Binding-site contacts:
Ligand atom C1' contacts residue ASP19 of chain 1.A at 3.7 Å.
Ligand atom C4 contacts residue LYS150 of chain 1.A at 3.0 Å.
Ligand atom PB contacts residue GLY21 of chain 1.A at 3.7 Å.
Ligand atom O1B contacts residue ASP19 of chain 1.A at 3.1 Å.
Ligand atom C5 contacts residue LYS150 of chain 1.A at 3.3 Å.
Ligand atom N3B contacts residue HIS20 of chain 1.A at 3.5 Å (h-bond).
Ligand atom PG contacts residue ASP19 of chain 1.A at 3.6 Å.
Ligand atom O1B contacts residue HIS20 of chain 1.A at 3.2 Å (h-bond).
Ligand atom O6 contacts residue ASN121 of chain 1.A at 3.5 Å (h-bond).
Ligand atom O1A contacts residue THR23 of chain 1.A at 3.1 Å (h-bond).
Ligand atom PA contacts residue ASP19 of chain 1.A at 3.4 Å.
Ligand atom C6 contacts residue LYS150 of chain 1.A at 3.4 Å.
Ligand atom N9 contacts residue LYS150 of chain 1.A at 3.3 Å (salt-bridge).
Ligand atom PB contacts residue ASP19 of chain 1.A at 3.5 Å.
Ligand atom PB contacts residue LYS22 of chain 1.A at 3.2 Å.
Ligand atom O2G contacts residue ASP19 of chain 1.A at 2.5 Å (salt-bridge).
Ligand atom O5' contacts residue ASP19 of chain 1.A at 3.0 Å (salt-bridge).
Ligand atom O4' contacts residue LYS150 of chain 1.A at 3.6 Å (salt-bridge).
Ligand atom O1B contacts residue LYS22 of chain 1.A at 3.1 Å (salt-bridge).
Ligand atom O6 contacts residue LYS150 of chain 1.A at 3.5 Å.
Ligand atom O4' contacts residue ASP19 of chain 1.A at 3.1 Å (salt-bridge).
Ligand atom C6 contacts residue ASN121 of chain 1.A at 3.5 Å.
Ligand atom N7 contacts residue LYS150 of chain 1.A at 3.3 Å.
Ligand atom C4' contacts residue ASP19 of chain 1.A at 3.1 Å.
Ligand atom O2G contacts residue VAL18 of chain 1.A at 3.3 Å.
Ligand atom N3B contacts residue ASP19 of chain 1.A at 3.4 Å (salt-bridge).
Ligand atom O2A contacts residue THR23 of chain 1.A at 3.3 Å (h-bond).
Ligand atom O2B contacts residue LYS22 of chain 1.A at 2.8 Å (salt-bridge).
Ligand atom O3G contacts residue THR23 of chain 1.A at 3.6 Å (h-bond).
Ligand atom N3B contacts residue LYS22 of chain 1.A at 3.3 Å.
Ligand atom N3 contacts residue LYS150 of chain 1.A at 3.2 Å (salt-bridge).
Ligand atom O2B contacts residue THR23 of chain 1.A at 2.4 Å (h-bond).
Ligand atom PA contacts residue THR23 of chain 1.A at 3.5 Å.
Ligand atom C2 contacts residue ASN121 of chain 1.A at 3.6 Å.
Ligand atom O3A contacts residue ASP19 of chain 1.A at 2.8 Å (salt-bridge).
Ligand atom O1B contacts residue GLY21 of chain 1.A at 2.5 Å (h-bond).
Ligand atom N1 contacts residue ASN121 of chain 1.A at 2.8 Å (h-bond).
Ligand atom C8 contacts residue LYS150 of chain 1.A at 3.5 Å.
Ligand atom C2 contacts residue LYS150 of chain 1.A at 3.7 Å.
Ligand atom O1G contacts residue LYS22 of chain 1.A at 3.6 Å.

Sequence of chain 1.A:
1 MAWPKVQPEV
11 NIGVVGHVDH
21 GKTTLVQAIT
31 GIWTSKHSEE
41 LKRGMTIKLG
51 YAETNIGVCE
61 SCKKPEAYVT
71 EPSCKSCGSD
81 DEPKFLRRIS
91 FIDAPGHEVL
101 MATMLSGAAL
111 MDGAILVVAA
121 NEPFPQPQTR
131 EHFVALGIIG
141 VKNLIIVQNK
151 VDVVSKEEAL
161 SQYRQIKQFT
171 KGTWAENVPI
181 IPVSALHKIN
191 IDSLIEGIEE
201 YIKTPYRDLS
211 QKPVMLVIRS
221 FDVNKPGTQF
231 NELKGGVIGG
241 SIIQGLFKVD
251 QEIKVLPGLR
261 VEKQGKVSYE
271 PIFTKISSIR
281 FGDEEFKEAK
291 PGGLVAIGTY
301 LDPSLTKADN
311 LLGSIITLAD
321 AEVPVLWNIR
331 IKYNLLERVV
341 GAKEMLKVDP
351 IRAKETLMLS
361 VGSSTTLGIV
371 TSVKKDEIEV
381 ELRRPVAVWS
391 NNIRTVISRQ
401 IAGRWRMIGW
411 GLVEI

The small molecule below binds the protein below.
Small molecule (SMILES): Nc1nc2c(ncn2[C@@H]2O[C@H](CO[P](=O)(O)O[P](=O)(O)NP(=O)(O)O)[C@@H](O)[C@H]2O)c(=O)[nH]1